Binding-site contacts:
Ligand atom N2 contacts residue ASN717 of chain 1.C at 2.9 Å (h-bond).
Ligand atom C8 contacts residue ASN925 of chain 1.C at 4.1 Å.
Ligand atom C5 contacts residue ASN717 of chain 1.C at 3.7 Å.
Ligand atom C5 contacts residue GLN926 of chain 1.C at 4.5 Å.
Ligand atom C8 contacts residue LEU922 of chain 1.C at 4.1 Å (hydrophobic).
Ligand atom C6 contacts residue GLN926 of chain 1.C at 4.2 Å.
Ligand atom C2 contacts residue ASN717 of chain 1.C at 2.5 Å.
Ligand atom C7 contacts residue ASN717 of chain 1.C at 3.2 Å.
Ligand atom O7 contacts residue GLN1071 of chain 1.C at 3.7 Å.
Ligand atom C7 contacts residue LEU922 of chain 1.C at 4.4 Å (hydrophobic).
Ligand atom O7 contacts residue LEU922 of chain 1.C at 3.9 Å.
Ligand atom C4 contacts residue ASN717 of chain 1.C at 4.3 Å.
Ligand atom O6 contacts residue GLN926 of chain 1.C at 3.0 Å (h-bond).
Ligand atom C3 contacts residue ASN717 of chain 1.C at 3.8 Å.
Ligand atom O6 contacts residue THR719 of chain 1.C at 4.3 Å.
Ligand atom O7 contacts residue ASN717 of chain 1.C at 3.1 Å (h-bond).
Ligand atom C1 contacts residue GLN1071 of chain 1.C at 4.2 Å.
Ligand atom C8 contacts residue GLN926 of chain 1.C at 4.2 Å.
Ligand atom O5 contacts residue GLN1071 of chain 1.C at 4.0 Å.
Ligand atom C8 contacts residue ASN717 of chain 1.C at 4.3 Å.
Ligand atom O5 contacts residue ASN717 of chain 1.C at 2.4 Å (h-bond).
Ligand atom C1 contacts residue ASN717 of chain 1.C at 1.5 Å.

This protein binds this small molecule.
Small molecule (SMILES): CC(=O)N[C@H]1[C@H](O[C@H]2[C@H](O)[C@@H](NC(C)=O)CO[C@@H]2CO)O[C@H](CO)[C@@H](O)[C@@H]1O

Sequence of chain 1.C:
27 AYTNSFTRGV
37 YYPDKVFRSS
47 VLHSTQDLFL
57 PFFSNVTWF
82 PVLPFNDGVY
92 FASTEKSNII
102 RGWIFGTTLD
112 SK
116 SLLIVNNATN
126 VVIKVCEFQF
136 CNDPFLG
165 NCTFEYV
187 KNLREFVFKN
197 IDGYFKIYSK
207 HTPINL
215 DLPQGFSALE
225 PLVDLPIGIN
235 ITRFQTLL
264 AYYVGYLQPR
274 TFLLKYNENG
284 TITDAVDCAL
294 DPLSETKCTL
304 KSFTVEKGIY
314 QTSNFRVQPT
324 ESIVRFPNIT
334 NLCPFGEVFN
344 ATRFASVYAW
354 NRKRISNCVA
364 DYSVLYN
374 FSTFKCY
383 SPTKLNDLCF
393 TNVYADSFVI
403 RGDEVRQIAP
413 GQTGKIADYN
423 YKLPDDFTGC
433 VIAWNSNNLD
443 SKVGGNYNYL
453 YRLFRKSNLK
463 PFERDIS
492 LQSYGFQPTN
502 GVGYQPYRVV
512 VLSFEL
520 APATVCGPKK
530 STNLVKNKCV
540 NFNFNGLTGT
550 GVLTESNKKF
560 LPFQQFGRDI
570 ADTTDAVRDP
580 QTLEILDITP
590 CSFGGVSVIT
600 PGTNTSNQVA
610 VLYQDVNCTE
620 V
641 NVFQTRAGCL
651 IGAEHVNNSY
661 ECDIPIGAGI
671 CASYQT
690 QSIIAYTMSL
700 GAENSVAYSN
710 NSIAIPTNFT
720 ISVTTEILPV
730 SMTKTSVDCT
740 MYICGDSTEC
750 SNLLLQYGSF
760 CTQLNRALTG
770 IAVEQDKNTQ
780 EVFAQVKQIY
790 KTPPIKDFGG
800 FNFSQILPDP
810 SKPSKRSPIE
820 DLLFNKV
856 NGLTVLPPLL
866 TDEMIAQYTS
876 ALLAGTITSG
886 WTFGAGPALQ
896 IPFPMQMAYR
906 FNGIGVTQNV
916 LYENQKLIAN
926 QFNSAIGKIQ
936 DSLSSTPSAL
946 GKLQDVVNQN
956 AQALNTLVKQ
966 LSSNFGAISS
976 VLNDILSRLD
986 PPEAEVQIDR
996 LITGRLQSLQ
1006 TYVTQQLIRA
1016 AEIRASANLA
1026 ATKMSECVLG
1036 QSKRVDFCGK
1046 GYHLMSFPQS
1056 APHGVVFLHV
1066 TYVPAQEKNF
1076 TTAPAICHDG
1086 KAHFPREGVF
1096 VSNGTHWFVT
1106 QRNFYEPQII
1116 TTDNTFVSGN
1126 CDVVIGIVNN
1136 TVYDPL